Binding-site contacts:
Ligand atom CB contacts residue ASN76 of chain 1.A at 3.2 Å.
Ligand atom CG contacts residue SER37 of chain 1.A at 3.5 Å.
Ligand atom CD1 contacts residue ILE32 of chain 1.A at 3.4 Å (hydrophobic).
Ligand atom CZ contacts residue TYR192 of chain 1.A at 3.5 Å (hydrophobic).
Ligand atom CA contacts residue SER79 of chain 1.A at 3.3 Å.
Ligand atom C contacts residue TYR77 of chain 1.A at 3.5 Å (hydrophobic).
Ligand atom CD2 contacts residue TYR192 of chain 1.A at 3.4 Å (hydrophobic).
Ligand atom CD1 contacts residue ILE123 of chain 1.A at 3.1 Å (hydrophobic).
Ligand atom N contacts residue SER79 of chain 1.A at 2.8 Å (h-bond).
Ligand atom CA contacts residue GLY216 of chain 1.A at 3.3 Å.
Ligand atom CA contacts residue ILE290 of chain 1.A at 3.6 Å (hydrophobic).
Ligand atom CD1 contacts residue GLY36 of chain 1.A at 2.8 Å.
Ligand atom O contacts residue SER79 of chain 1.A at 3.2 Å (h-bond).
Ligand atom OE1 contacts residue ALA38 of chain 1.A at 2.8 Å (h-bond).
Ligand atom O contacts residue TYR192 of chain 1.A at 2.6 Å (h-bond).
Ligand atom CZ contacts residue PHE294 of chain 1.A at 3.3 Å (hydrophobic).
Ligand atom CB contacts residue ILE290 of chain 1.A at 2.6 Å (hydrophobic).
Ligand atom C contacts residue SER79 of chain 1.A at 3.5 Å.
Ligand atom CE1 contacts residue THR114 of chain 1.A at 3.2 Å.
Ligand atom OG contacts residue THR217 of chain 1.A at 2.6 Å (h-bond).
Ligand atom CB contacts residue THR217 of chain 1.A at 3.2 Å.
Ligand atom OE1 contacts residue LEU131 of chain 1.A at 3.5 Å (h-bond).
Ligand atom O contacts residue VAL78 of chain 1.A at 3.3 Å.
Ligand atom CB contacts residue ASP34 of chain 1.A at 3.5 Å.
Ligand atom CB contacts residue SER218 of chain 1.A at 3.3 Å.
Ligand atom O contacts residue SER218 of chain 1.A at 3.1 Å (h-bond).
Ligand atom C contacts residue GLY216 of chain 1.A at 3.6 Å.
Ligand atom CA contacts residue ASN76 of chain 1.A at 3.2 Å.
Ligand atom NE2 contacts residue MET75 of chain 1.A at 3.3 Å.
Ligand atom C contacts residue ASP34 of chain 1.A at 3.5 Å.
Ligand atom N contacts residue ASN76 of chain 1.A at 3.2 Å (h-bond).
Ligand atom OE1 contacts residue SER37 of chain 1.A at 3.6 Å.
Ligand atom CD1 contacts residue TYR192 of chain 1.A at 3.3 Å (hydrophobic).
Ligand atom CE2 contacts residue TYR192 of chain 1.A at 3.3 Å (hydrophobic).
Ligand atom O contacts residue THR217 of chain 1.A at 3.4 Å.
Ligand atom O contacts residue TYR77 of chain 1.A at 3.2 Å.
Ligand atom O contacts residue VAL78 of chain 1.A at 2.9 Å (h-bond).
Ligand atom O contacts residue SER79 of chain 1.A at 3.0 Å (h-bond).
Ligand atom N contacts residue GLY216 of chain 1.A at 2.9 Å (h-bond).
Ligand atom N contacts residue GLY36 of chain 1.A at 3.3 Å (h-bond).

Sequence of chain 1.A:
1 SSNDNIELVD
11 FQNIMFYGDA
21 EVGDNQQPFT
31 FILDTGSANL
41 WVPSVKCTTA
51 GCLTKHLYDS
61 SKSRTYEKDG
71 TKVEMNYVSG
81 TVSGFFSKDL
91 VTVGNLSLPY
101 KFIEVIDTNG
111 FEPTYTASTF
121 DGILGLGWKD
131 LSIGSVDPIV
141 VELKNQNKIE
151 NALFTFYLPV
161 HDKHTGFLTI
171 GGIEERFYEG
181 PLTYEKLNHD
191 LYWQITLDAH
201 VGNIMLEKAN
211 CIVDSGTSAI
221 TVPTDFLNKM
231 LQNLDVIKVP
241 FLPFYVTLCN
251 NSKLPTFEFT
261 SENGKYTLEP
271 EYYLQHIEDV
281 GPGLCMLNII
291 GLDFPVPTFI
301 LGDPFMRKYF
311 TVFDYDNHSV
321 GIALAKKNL

This small molecule binds to this protein.
Small molecule (SMILES): CC(C)C[C@@H](CN[C@@H](CC(C)C)C(=O)N[C@@H](CCC(N)=O)C(=O)N[C@@H](Cc1ccccc1)C(=O)O)NC(=O)[C@H](CO)NC(=O)[C@H](Cc1ccccc1)NC(=O)[C@@H]1CCCN1C(=O)[C@@H](N)CCCCN